A small-molecule ligand and the protein it binds are described below.
Small molecule (SMILES): CC(=O)N[C@@H]1[C@@H](O)[C@H](O)[C@@H](CO)O[C@H]1O

Sequence of chain 1.A:
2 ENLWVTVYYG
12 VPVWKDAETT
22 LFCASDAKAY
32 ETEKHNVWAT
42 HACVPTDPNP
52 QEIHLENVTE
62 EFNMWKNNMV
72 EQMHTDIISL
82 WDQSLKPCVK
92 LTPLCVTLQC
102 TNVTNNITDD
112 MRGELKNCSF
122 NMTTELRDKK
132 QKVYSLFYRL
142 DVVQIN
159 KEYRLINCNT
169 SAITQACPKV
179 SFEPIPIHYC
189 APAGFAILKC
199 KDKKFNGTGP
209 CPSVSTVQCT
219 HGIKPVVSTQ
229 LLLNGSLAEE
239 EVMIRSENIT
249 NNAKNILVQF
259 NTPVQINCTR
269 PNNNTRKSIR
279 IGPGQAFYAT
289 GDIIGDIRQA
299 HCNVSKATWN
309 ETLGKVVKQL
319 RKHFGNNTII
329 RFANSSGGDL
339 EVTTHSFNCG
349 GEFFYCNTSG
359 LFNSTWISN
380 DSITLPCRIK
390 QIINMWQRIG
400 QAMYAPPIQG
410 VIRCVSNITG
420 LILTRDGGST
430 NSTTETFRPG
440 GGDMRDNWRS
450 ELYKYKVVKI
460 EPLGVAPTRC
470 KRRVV

Binding-site contacts:
Ligand atom C2 contacts residue ASN324 of chain 1.A at 2.6 Å.
Ligand atom C1 contacts residue ASN324 of chain 1.A at 1.4 Å.
Ligand atom N2 contacts residue ASN324 of chain 1.A at 3.0 Å (h-bond).
Ligand atom O7 contacts residue ASN324 of chain 1.A at 3.4 Å (h-bond).
Ligand atom O5 contacts residue ASN324 of chain 1.A at 2.3 Å (h-bond).
Ligand atom C8 contacts residue PHE322 of chain 1.A at 4.2 Å (hydrophobic).
Ligand atom C7 contacts residue ASN324 of chain 1.A at 3.4 Å.
Ligand atom C5 contacts residue ASN324 of chain 1.A at 3.6 Å.
Ligand atom C4 contacts residue ASN324 of chain 1.A at 4.3 Å.
Ligand atom C3 contacts residue ASN324 of chain 1.A at 3.9 Å.